Sequence of chain 2.G:
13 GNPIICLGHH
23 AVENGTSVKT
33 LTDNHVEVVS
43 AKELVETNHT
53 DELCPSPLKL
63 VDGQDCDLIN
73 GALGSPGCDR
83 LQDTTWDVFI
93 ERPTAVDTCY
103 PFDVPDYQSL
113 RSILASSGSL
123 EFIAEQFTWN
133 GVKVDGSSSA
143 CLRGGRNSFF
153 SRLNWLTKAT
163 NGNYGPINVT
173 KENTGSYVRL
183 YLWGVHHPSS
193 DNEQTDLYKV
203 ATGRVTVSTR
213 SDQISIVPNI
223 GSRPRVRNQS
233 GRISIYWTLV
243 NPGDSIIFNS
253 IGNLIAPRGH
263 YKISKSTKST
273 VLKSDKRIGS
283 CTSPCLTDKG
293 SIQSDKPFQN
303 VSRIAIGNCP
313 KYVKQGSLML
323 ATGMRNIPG

Binding-site contacts:
Ligand atom C5 contacts residue GLY318 of chain 2.G at 4.3 Å.
Ligand atom O7 contacts residue ASN302 of chain 2.G at 3.5 Å (h-bond).
Ligand atom C8 contacts residue ASN302 of chain 2.G at 3.7 Å.
Ligand atom O5 contacts residue ASN302 of chain 2.G at 2.2 Å (h-bond).
Ligand atom C1 contacts residue GLY318 of chain 2.G at 4.4 Å.
Ligand atom C8 contacts residue LYS291 of chain 2.G at 4.2 Å.
Ligand atom O6 contacts residue GLY318 of chain 2.G at 3.8 Å.
Ligand atom O5 contacts residue GLY318 of chain 2.G at 3.4 Å.
Ligand atom C4 contacts residue ASN302 of chain 2.G at 4.2 Å.
Ligand atom C3 contacts residue ASN302 of chain 2.G at 3.8 Å.
Ligand atom O5 contacts residue THR49 of chain 2.G at 3.6 Å.
Ligand atom N2 contacts residue ASN302 of chain 2.G at 3.0 Å (h-bond).
Ligand atom C6 contacts residue THR49 of chain 2.G at 4.3 Å.
Ligand atom C1 contacts residue THR49 of chain 2.G at 3.6 Å.
Ligand atom C5 contacts residue ASN302 of chain 2.G at 3.6 Å.
Ligand atom C7 contacts residue ASN302 of chain 2.G at 3.5 Å.
Ligand atom C6 contacts residue GLY318 of chain 2.G at 3.9 Å.
Ligand atom C2 contacts residue ASN302 of chain 2.G at 2.5 Å.
Ligand atom C1 contacts residue ASN302 of chain 2.G at 1.4 Å.
Ligand atom C8 contacts residue VAL303 of chain 2.G at 4.0 Å (hydrophobic).
Ligand atom C5 contacts residue THR49 of chain 2.G at 3.8 Å.

The small molecule below binds the protein below.
Small molecule (SMILES): CC(=O)N[C@H]1[C@H](O[C@H]2[C@H](O)[C@@H](NC(C)=O)CO[C@@H]2CO)O[C@H](CO)[C@@H](O)[C@@H]1O